Sequence of chain 1.B:
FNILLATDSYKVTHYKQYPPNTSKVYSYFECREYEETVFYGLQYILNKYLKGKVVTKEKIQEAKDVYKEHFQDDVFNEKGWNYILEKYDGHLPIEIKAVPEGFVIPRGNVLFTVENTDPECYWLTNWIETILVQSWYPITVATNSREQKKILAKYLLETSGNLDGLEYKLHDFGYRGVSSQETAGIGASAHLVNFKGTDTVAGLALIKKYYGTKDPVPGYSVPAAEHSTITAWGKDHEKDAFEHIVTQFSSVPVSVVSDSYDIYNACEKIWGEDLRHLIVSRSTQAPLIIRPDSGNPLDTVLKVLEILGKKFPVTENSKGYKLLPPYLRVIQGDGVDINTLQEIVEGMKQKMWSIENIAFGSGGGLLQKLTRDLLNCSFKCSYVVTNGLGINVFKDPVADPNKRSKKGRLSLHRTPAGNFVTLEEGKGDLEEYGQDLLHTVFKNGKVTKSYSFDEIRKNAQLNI

Sequence of chain 1.A:
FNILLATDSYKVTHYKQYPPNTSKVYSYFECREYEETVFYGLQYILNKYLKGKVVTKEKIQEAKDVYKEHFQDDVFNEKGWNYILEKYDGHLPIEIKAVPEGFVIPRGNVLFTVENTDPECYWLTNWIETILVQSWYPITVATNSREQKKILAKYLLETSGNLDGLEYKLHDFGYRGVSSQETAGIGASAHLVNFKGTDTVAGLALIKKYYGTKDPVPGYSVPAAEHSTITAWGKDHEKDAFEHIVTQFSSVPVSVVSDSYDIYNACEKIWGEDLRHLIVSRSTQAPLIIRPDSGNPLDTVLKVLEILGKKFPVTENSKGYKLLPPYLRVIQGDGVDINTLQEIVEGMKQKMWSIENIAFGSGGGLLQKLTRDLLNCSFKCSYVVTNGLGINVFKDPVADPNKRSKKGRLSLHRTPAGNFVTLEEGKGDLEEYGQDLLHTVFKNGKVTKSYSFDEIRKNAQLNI

This protein binds this small molecule.
Small molecule (SMILES): CCCc1cc(=O)[nH]c(Nc2ccccc2F)n1

Binding-site contacts:
Ligand atom N1 contacts residue ASP219 of chain 1.A at 2.8 Å (salt-bridge).
Ligand atom C1 contacts residue HIS191 of chain 1.A at 3.4 Å.
Ligand atom C6 contacts residue TYR18 of chain 1.B at 3.5 Å (hydrophobic).
Ligand atom C6 contacts residue PHE193 of chain 1.A at 3.5 Å (hydrophobic).
Ligand atom F contacts residue TYR18 of chain 1.B at 3.5 Å.
Ligand atom C11 contacts residue ARG196 of chain 1.A at 3.4 Å.
Ligand atom F contacts residue ASP16 of chain 1.B at 3.3 Å.
Ligand atom C8 contacts residue PHE193 of chain 1.A at 3.7 Å (hydrophobic).
Ligand atom C11 contacts residue PHE193 of chain 1.A at 3.4 Å (hydrophobic).
Ligand atom C4 contacts residue ALA244 of chain 1.A at 3.3 Å (hydrophobic).
Ligand atom N contacts residue ARG311 of chain 1.A at 3.8 Å.
Ligand atom C5 contacts residue PHE193 of chain 1.A at 3.6 Å (hydrophobic).
Ligand atom N contacts residue TYR18 of chain 1.B at 3.7 Å.
Ligand atom C1 contacts residue SER241 of chain 1.A at 3.7 Å.
Ligand atom O contacts residue ARG311 of chain 1.A at 2.7 Å (salt-bridge).
Ligand atom C10 contacts residue TYR18 of chain 1.B at 3.8 Å (hydrophobic).
Ligand atom C3 contacts residue ALA244 of chain 1.A at 3.5 Å (hydrophobic).
Ligand atom C5 contacts residue ALA244 of chain 1.A at 3.6 Å (hydrophobic).
Ligand atom C5 contacts residue SER275 of chain 1.A at 3.5 Å.
Ligand atom O contacts residue SER275 of chain 1.A at 2.7 Å (h-bond).
Ligand atom C6 contacts residue ASP219 of chain 1.A at 3.3 Å.
Ligand atom C10 contacts residue ARG196 of chain 1.A at 3.5 Å.
Ligand atom N2 contacts residue TYR18 of chain 1.B at 3.5 Å.
Ligand atom C8 contacts residue ARG311 of chain 1.A at 3.8 Å.
Ligand atom C8 contacts residue TYR18 of chain 1.B at 3.6 Å (hydrophobic).
Ligand atom C2 contacts residue SER241 of chain 1.A at 3.4 Å.
Ligand atom C7 contacts residue PHE193 of chain 1.A at 3.7 Å (hydrophobic).
Ligand atom C2 contacts residue VAL242 of chain 1.A at 3.5 Å (hydrophobic).
Ligand atom C contacts residue VAL242 of chain 1.A at 3.8 Å (hydrophobic).
Ligand atom C5 contacts residue ARG311 of chain 1.A at 3.6 Å.
Ligand atom C4 contacts residue SER275 of chain 1.A at 3.6 Å.
Ligand atom C12 contacts residue TYR18 of chain 1.B at 3.5 Å (hydrophobic).
Ligand atom N2 contacts residue ASP219 of chain 1.A at 2.9 Å (salt-bridge).
Ligand atom N1 contacts residue PHE193 of chain 1.A at 3.7 Å.
Ligand atom F contacts residue ASP219 of chain 1.A at 3.1 Å.
Ligand atom N contacts residue PHE193 of chain 1.A at 3.4 Å.
Ligand atom N2 contacts residue PHE193 of chain 1.A at 3.5 Å.
Ligand atom C7 contacts residue TYR18 of chain 1.B at 3.5 Å (hydrophobic).
Ligand atom N1 contacts residue TYR18 of chain 1.B at 3.5 Å.
Ligand atom C9 contacts residue TYR18 of chain 1.B at 3.6 Å (hydrophobic).